Sequence of chain 1.B:
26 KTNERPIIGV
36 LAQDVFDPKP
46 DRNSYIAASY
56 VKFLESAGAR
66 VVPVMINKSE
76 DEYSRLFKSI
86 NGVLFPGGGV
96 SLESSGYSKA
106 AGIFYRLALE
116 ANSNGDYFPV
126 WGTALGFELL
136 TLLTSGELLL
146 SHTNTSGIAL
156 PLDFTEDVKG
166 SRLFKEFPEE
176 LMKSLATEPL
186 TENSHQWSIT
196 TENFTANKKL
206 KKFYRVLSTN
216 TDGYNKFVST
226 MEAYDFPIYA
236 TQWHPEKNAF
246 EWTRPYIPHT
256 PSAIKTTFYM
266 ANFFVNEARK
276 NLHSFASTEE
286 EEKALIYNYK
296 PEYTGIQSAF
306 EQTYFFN

Binding-site contacts:
Ligand atom O1 contacts residue GLN191 of chain 1.B at 2.7 Å (h-bond).
Ligand atom CD contacts residue SER189 of chain 1.B at 3.6 Å.
Ligand atom C2 contacts residue PHE41 of chain 1.B at 2.7 Å (hydrophobic).
Ligand atom C4A contacts residue PHE41 of chain 1.B at 2.9 Å (hydrophobic).
Ligand atom C16 contacts residue GLY94 of chain 1.B at 3.3 Å.
Ligand atom O2 contacts residue GLU133 of chain 1.B at 2.6 Å (salt-bridge).
Ligand atom O1 contacts residue HIS190 of chain 1.B at 3.4 Å.
Ligand atom OE2 contacts residue GLY93 of chain 1.B at 2.8 Å (h-bond).
Ligand atom OE1 contacts residue SER189 of chain 1.B at 3.2 Å (h-bond).
Ligand atom C15 contacts residue GLY94 of chain 1.B at 3.4 Å.
Ligand atom N1 contacts residue PHE41 of chain 1.B at 2.6 Å.
Ligand atom N contacts residue GLY93 of chain 1.B at 3.1 Å (h-bond).
Ligand atom O2 contacts residue HIS190 of chain 1.B at 3.4 Å.
Ligand atom NA2 contacts residue PHE41 of chain 1.B at 3.1 Å.
Ligand atom N5 contacts residue PHE41 of chain 1.B at 3.3 Å.
Ligand atom CB contacts residue GLU133 of chain 1.B at 3.6 Å.
Ligand atom OE2 contacts residue LEU130 of chain 1.B at 3.1 Å (h-bond).
Ligand atom N8 contacts residue GLY94 of chain 1.B at 3.6 Å.
Ligand atom C7 contacts residue PHE41 of chain 1.B at 3.2 Å (hydrophobic).
Ligand atom O2 contacts residue TRP192 of chain 1.B at 3.0 Å (h-bond).
Ligand atom CT contacts residue GLN191 of chain 1.B at 3.4 Å.
Ligand atom C6 contacts residue PHE41 of chain 1.B at 3.4 Å (hydrophobic).
Ligand atom CD contacts residue GLY93 of chain 1.B at 3.5 Å.
Ligand atom C14 contacts residue GLY94 of chain 1.B at 3.6 Å.
Ligand atom OE2 contacts residue GLY92 of chain 1.B at 3.1 Å.
Ligand atom CG contacts residue SER189 of chain 1.B at 3.3 Å.
Ligand atom N8 contacts residue PHE41 of chain 1.B at 2.7 Å.
Ligand atom CB contacts residue LEU130 of chain 1.B at 3.6 Å (hydrophobic).
Ligand atom CB contacts residue GLY93 of chain 1.B at 3.5 Å.
Ligand atom C8A contacts residue PHE41 of chain 1.B at 2.8 Å (hydrophobic).
Ligand atom C11 contacts residue GLY94 of chain 1.B at 3.5 Å.
Ligand atom O2 contacts residue GLN191 of chain 1.B at 3.3 Å (h-bond).
Ligand atom C16 contacts residue GLY93 of chain 1.B at 3.4 Å.
Ligand atom N3 contacts residue PHE41 of chain 1.B at 2.8 Å.
Ligand atom O contacts residue TRP192 of chain 1.B at 3.5 Å.
Ligand atom CA contacts residue GLU133 of chain 1.B at 3.6 Å.
Ligand atom CT contacts residue GLU133 of chain 1.B at 3.4 Å.
Ligand atom OE2 contacts residue ALA129 of chain 1.B at 3.3 Å.
Ligand atom OE1 contacts residue HIS239 of chain 1.B at 3.5 Å (h-bond).
Ligand atom C4 contacts residue PHE41 of chain 1.B at 3.1 Å (hydrophobic).

A protein and the small-molecule ligand that binds it are described below.
Small molecule (SMILES): CN(Cc1cnc2nc(N)nc(N)c2n1)c1ccc(C(=O)N[C@@H](CCC(=O)O)C(=O)O)cc1